This protein binds this small molecule.
Small molecule (SMILES): CC(=O)N[C@H]1[C@H](O[C@H]2[C@H](O)[C@@H](NC(C)=O)CO[C@@H]2CO)O[C@H](CO)[C@@H](O)[C@@H]1O

Sequence of chain 1.A:
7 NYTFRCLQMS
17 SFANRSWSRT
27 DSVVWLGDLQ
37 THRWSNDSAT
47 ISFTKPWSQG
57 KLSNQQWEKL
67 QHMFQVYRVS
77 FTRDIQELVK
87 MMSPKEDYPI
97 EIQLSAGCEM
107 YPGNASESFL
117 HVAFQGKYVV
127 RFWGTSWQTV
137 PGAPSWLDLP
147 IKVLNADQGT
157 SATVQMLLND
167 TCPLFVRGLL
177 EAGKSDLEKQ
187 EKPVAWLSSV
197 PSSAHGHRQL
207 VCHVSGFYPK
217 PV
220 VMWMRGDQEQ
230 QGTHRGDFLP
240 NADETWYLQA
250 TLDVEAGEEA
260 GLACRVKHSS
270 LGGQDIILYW

Binding-site contacts:
Ligand atom C7 contacts residue GLY130 of chain 1.A at 3.8 Å.
Ligand atom O5 contacts residue GLY130 of chain 1.A at 4.5 Å.
Ligand atom C3 contacts residue THR131 of chain 1.A at 4.0 Å.
Ligand atom C1 contacts residue ASN165 of chain 1.A at 1.4 Å.
Ligand atom C7 contacts residue ASN165 of chain 1.A at 3.1 Å.
Ligand atom C5 contacts residue ASN165 of chain 1.A at 3.6 Å.
Ligand atom C8 contacts residue ASN165 of chain 1.A at 4.3 Å.
Ligand atom O4 contacts residue GLY130 of chain 1.A at 4.0 Å.
Ligand atom N2 contacts residue ASN165 of chain 1.A at 2.9 Å (h-bond).
Ligand atom O4 contacts residue THR131 of chain 1.A at 3.7 Å.
Ligand atom C8 contacts residue GLN161 of chain 1.A at 3.7 Å.
Ligand atom O7 contacts residue ASN165 of chain 1.A at 3.0 Å (h-bond).
Ligand atom C3 contacts residue ASN165 of chain 1.A at 3.7 Å.
Ligand atom C4 contacts residue THR131 of chain 1.A at 4.5 Å.
Ligand atom C7 contacts residue GLN161 of chain 1.A at 3.8 Å.
Ligand atom C5 contacts residue GLY130 of chain 1.A at 3.9 Å.
Ligand atom C4 contacts residue ASN165 of chain 1.A at 4.2 Å.
Ligand atom O3 contacts residue GLN161 of chain 1.A at 4.0 Å.
Ligand atom C4 contacts residue GLY130 of chain 1.A at 4.3 Å.
Ligand atom O7 contacts residue THR131 of chain 1.A at 4.4 Å.
Ligand atom C3 contacts residue GLN161 of chain 1.A at 3.8 Å.
Ligand atom C8 contacts residue TRP129 of chain 1.A at 3.7 Å (hydrophobic).
Ligand atom C8 contacts residue GLY130 of chain 1.A at 4.2 Å.
Ligand atom O3 contacts residue THR131 of chain 1.A at 4.0 Å.
Ligand atom O7 contacts residue GLY130 of chain 1.A at 3.5 Å.
Ligand atom O6 contacts residue GLY130 of chain 1.A at 4.2 Å.
Ligand atom O5 contacts residue ASN165 of chain 1.A at 2.3 Å (h-bond).
Ligand atom C3 contacts residue GLY130 of chain 1.A at 4.0 Å.
Ligand atom C2 contacts residue ASN165 of chain 1.A at 2.4 Å.
Ligand atom O7 contacts residue TRP129 of chain 1.A at 4.4 Å.
Ligand atom C1 contacts residue GLY130 of chain 1.A at 4.2 Å.
Ligand atom N2 contacts residue GLY130 of chain 1.A at 4.3 Å.
Ligand atom N2 contacts residue GLN161 of chain 1.A at 3.0 Å (h-bond).
Ligand atom C2 contacts residue GLN161 of chain 1.A at 4.0 Å.